Binding-site contacts:
Ligand atom C05 contacts residue HEM1 of chain 1.J at 3.9 Å.
Ligand atom C22 contacts residue HEM1 of chain 1.J at 3.7 Å.
Ligand atom C06 contacts residue HEM1 of chain 1.J at 3.5 Å.
Ligand atom C24 contacts residue TYR410 of chain 1.B at 3.8 Å (hydrophobic).
Ligand atom C07 contacts residue VAL271 of chain 1.B at 3.2 Å (hydrophobic).
Ligand atom C08 contacts residue HEM1 of chain 1.J at 3.7 Å.
Ligand atom C02 contacts residue TRP291 of chain 1.B at 3.6 Å (hydrophobic).
Ligand atom C12 contacts residue HEM1 of chain 1.J at 3.4 Å.
Ligand atom N28 contacts residue ASN273 of chain 1.B at 3.0 Å (h-bond).
Ligand atom N02 contacts residue TRP291 of chain 1.B at 2.6 Å (h-bond).
Ligand atom C11 contacts residue HEM1 of chain 1.J at 3.1 Å.
Ligand atom C03 contacts residue TRP291 of chain 1.B at 3.9 Å (hydrophobic).
Ligand atom C26 contacts residue HEM1 of chain 1.J at 3.6 Å.
Ligand atom N02 contacts residue PRO269 of chain 1.B at 3.6 Å.
Ligand atom C02 contacts residue GLU296 of chain 1.B at 3.5 Å.
Ligand atom C09 contacts residue HEM1 of chain 1.J at 3.4 Å.
Ligand atom C02 contacts residue HEM1 of chain 1.J at 3.6 Å.
Ligand atom C03 contacts residue HEM1 of chain 1.J at 3.4 Å.
Ligand atom N02 contacts residue GLU296 of chain 1.B at 2.8 Å (salt-bridge).
Ligand atom C10 contacts residue HEM1 of chain 1.J at 3.8 Å.
Ligand atom C06 contacts residue VAL271 of chain 1.B at 3.6 Å (hydrophobic).
Ligand atom C07 contacts residue HEM1 of chain 1.J at 3.6 Å.
Ligand atom C06 contacts residue PHE288 of chain 1.B at 3.7 Å (hydrophobic).
Ligand atom N01 contacts residue HEM1 of chain 1.J at 3.8 Å.
Ligand atom C23 contacts residue TYR410 of chain 1.B at 3.8 Å (hydrophobic).
Ligand atom C27 contacts residue ASN273 of chain 1.B at 3.4 Å.
Ligand atom N02 contacts residue HEM1 of chain 1.J at 3.7 Å.
Ligand atom C21 contacts residue HEM1 of chain 1.J at 3.5 Å.
Ligand atom C10 contacts residue GLU296 of chain 1.B at 3.5 Å.
Ligand atom C09 contacts residue GLU296 of chain 1.B at 3.5 Å.
Ligand atom C08 contacts residue VAL271 of chain 1.B at 3.6 Å (hydrophobic).
Ligand atom O13 contacts residue HEM1 of chain 1.J at 3.7 Å.
Ligand atom O13 contacts residue VAL271 of chain 1.B at 3.6 Å.
Ligand atom N28 contacts residue MET274 of chain 1.B at 3.7 Å.
Ligand atom C31 contacts residue TRP382 of chain 1.B at 3.7 Å (hydrophobic).
Ligand atom N28 contacts residue TYR410 of chain 1.B at 3.5 Å.
Ligand atom N02 contacts residue TYR292 of chain 1.B at 3.5 Å.
Ligand atom C04 contacts residue HEM1 of chain 1.J at 3.6 Å.
Ligand atom C27 contacts residue TYR410 of chain 1.B at 3.6 Å (hydrophobic).
Ligand atom N01 contacts residue GLU296 of chain 1.B at 2.6 Å (salt-bridge).

Sequence of chain 1.B:
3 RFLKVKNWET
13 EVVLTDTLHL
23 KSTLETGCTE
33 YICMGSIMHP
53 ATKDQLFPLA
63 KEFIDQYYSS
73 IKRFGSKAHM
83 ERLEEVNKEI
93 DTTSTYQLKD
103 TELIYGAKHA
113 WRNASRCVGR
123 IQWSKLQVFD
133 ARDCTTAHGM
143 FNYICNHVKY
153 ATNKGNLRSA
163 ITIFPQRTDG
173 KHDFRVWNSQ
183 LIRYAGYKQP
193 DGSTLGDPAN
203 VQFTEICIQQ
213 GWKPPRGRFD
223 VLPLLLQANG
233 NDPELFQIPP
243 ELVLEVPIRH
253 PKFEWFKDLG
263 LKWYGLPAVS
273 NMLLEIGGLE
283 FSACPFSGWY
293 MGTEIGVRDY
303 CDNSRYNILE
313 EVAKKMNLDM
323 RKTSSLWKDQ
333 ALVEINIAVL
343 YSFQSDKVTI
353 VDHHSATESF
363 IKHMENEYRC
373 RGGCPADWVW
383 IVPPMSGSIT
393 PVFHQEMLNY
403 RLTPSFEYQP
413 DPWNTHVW

A small-molecule ligand and the protein it binds are described below.
Small molecule (SMILES): CNCCc1cc(C#N)cc(OCc2ccc3c(C)cc(N)nc3c2)c1